A protein and the small-molecule ligand that binds it are described below.
Small molecule (SMILES): CC(=O)N[C@@H]1[C@@H](O)[C@H](O)[C@@H](CO)O[C@H]1O

Sequence of chain 4.B:
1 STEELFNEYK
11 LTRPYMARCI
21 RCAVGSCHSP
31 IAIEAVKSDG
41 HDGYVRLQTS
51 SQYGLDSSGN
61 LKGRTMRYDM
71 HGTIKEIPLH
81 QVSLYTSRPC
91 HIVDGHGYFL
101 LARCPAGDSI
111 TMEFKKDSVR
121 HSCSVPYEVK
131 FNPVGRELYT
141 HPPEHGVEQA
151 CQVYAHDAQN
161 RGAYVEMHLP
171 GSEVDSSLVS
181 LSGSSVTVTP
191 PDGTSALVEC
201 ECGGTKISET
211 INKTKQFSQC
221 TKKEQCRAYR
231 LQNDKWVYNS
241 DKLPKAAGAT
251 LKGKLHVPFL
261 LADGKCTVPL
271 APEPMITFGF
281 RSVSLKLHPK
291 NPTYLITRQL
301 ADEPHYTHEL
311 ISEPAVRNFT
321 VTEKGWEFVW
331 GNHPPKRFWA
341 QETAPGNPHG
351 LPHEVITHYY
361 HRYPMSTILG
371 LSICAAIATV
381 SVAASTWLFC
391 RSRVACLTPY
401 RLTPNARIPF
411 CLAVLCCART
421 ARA

Binding-site contacts:
Ligand atom C1 contacts residue ILE211 of chain 4.B at 4.1 Å (hydrophobic).
Ligand atom N2 contacts residue ILE211 of chain 4.B at 4.0 Å.
Ligand atom C3 contacts residue ASN212 of chain 4.B at 3.8 Å.
Ligand atom C4 contacts residue ASN212 of chain 4.B at 4.2 Å.
Ligand atom C1 contacts residue ASN212 of chain 4.B at 1.4 Å.
Ligand atom C5 contacts residue ASN212 of chain 4.B at 3.7 Å.
Ligand atom C2 contacts residue ASN212 of chain 4.B at 2.5 Å.
Ligand atom O5 contacts residue ASN212 of chain 4.B at 2.4 Å (h-bond).
Ligand atom C7 contacts residue ASN212 of chain 4.B at 3.9 Å.
Ligand atom O7 contacts residue ASN212 of chain 4.B at 4.5 Å.
Ligand atom N2 contacts residue ASN212 of chain 4.B at 2.9 Å (h-bond).
Ligand atom O6 contacts residue ASN212 of chain 4.B at 4.4 Å.